Binding-site contacts:
Ligand atom N2 contacts residue TYR219 of chain 1.C at 4.2 Å.
Ligand atom C8 contacts residue ILE113 of chain 1.C at 3.7 Å (hydrophobic).
Ligand atom N2 contacts residue LYS116 of chain 1.C at 4.2 Å.
Ligand atom C4 contacts residue SER169 of chain 1.C at 4.4 Å.
Ligand atom C3 contacts residue ASN167 of chain 1.C at 3.7 Å.
Ligand atom C2 contacts residue ASN167 of chain 1.C at 2.4 Å.
Ligand atom O7 contacts residue ASN167 of chain 1.C at 3.6 Å (h-bond).
Ligand atom C8 contacts residue TYR219 of chain 1.C at 4.2 Å (hydrophobic).
Ligand atom O7 contacts residue GLU151 of chain 1.C at 4.4 Å.
Ligand atom C8 contacts residue LYS116 of chain 1.C at 4.0 Å.
Ligand atom C7 contacts residue ASN167 of chain 1.C at 3.4 Å.
Ligand atom O5 contacts residue ASN167 of chain 1.C at 2.4 Å (h-bond).
Ligand atom C5 contacts residue ASN167 of chain 1.C at 3.7 Å.
Ligand atom C2 contacts residue LYS116 of chain 1.C at 4.4 Å.
Ligand atom C8 contacts residue GLN165 of chain 1.C at 3.3 Å.
Ligand atom C8 contacts residue ASN167 of chain 1.C at 4.2 Å.
Ligand atom C1 contacts residue SER169 of chain 1.C at 3.3 Å.
Ligand atom O5 contacts residue SER169 of chain 1.C at 3.1 Å (h-bond).
Ligand atom C1 contacts residue ASN167 of chain 1.C at 1.4 Å.
Ligand atom O6 contacts residue SER169 of chain 1.C at 3.7 Å.
Ligand atom N2 contacts residue ASN167 of chain 1.C at 2.8 Å (h-bond).
Ligand atom C4 contacts residue ASN167 of chain 1.C at 4.2 Å.
Ligand atom C6 contacts residue SER169 of chain 1.C at 3.4 Å.
Ligand atom O3 contacts residue LYS116 of chain 1.C at 4.3 Å.
Ligand atom C5 contacts residue SER169 of chain 1.C at 3.1 Å.
Ligand atom O7 contacts residue LYS116 of chain 1.C at 2.2 Å (salt-bridge).
Ligand atom C7 contacts residue LYS116 of chain 1.C at 3.2 Å.

The protein below binds the small molecule below.
Small molecule (SMILES): CC(=O)N[C@H]1[C@H](O[C@H]2[C@H](O)[C@@H](NC(C)=O)CO[C@@H]2CO)O[C@H](CO)[C@@H](O[C@@H]2O[C@H](CO)[C@@H](O)[C@H](O)[C@@H]2O)[C@@H]1O

Sequence of chain 1.C:
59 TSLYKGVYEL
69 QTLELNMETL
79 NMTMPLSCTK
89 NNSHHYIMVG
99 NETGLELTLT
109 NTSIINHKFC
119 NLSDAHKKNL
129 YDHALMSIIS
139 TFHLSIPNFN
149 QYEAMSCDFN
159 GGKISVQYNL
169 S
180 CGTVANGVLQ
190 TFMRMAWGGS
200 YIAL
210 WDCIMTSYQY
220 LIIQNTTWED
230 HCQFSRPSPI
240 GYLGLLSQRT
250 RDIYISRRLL